The protein below binds the small molecule below.
Small molecule (SMILES): CCCCn1c(Cc2cccc(OC)c2)nc2c(N)ncnc21

Binding-site contacts:
Ligand atom C7 contacts residue VAL150 of chain 1.A at 3.6 Å (hydrophobic).
Ligand atom C7 contacts residue PHE138 of chain 1.A at 3.9 Å (hydrophobic).
Ligand atom C2 contacts residue LEU107 of chain 1.A at 4.1 Å (hydrophobic).
Ligand atom C11 contacts residue MET98 of chain 1.A at 4.0 Å (hydrophobic).
Ligand atom C14 contacts residue ALA55 of chain 1.A at 3.5 Å (hydrophobic).
Ligand atom C5 contacts residue MET98 of chain 1.A at 3.9 Å (hydrophobic).
Ligand atom C13 contacts residue ASP93 of chain 1.A at 3.9 Å.
Ligand atom C13 contacts residue ASN51 of chain 1.A at 4.1 Å.
Ligand atom O1 contacts residue PHE138 of chain 1.A at 3.9 Å.
Ligand atom C4 contacts residue PHE138 of chain 1.A at 3.9 Å (hydrophobic).
Ligand atom O1 contacts residue MET98 of chain 1.A at 3.8 Å.
Ligand atom C13 contacts residue THR184 of chain 1.A at 4.0 Å.
Ligand atom C2 contacts residue TYR139 of chain 1.A at 3.7 Å (hydrophobic).
Ligand atom C14 contacts residue GLY97 of chain 1.A at 3.9 Å.
Ligand atom N2 contacts residue MET98 of chain 1.A at 3.7 Å.
Ligand atom C16 contacts residue LEU107 of chain 1.A at 3.8 Å (hydrophobic).
Ligand atom C9 contacts residue ASN51 of chain 1.A at 3.4 Å.
Ligand atom N5 contacts residue ASP93 of chain 1.A at 2.9 Å (salt-bridge).
Ligand atom C7 contacts residue TRP162 of chain 1.A at 3.3 Å (hydrophobic).
Ligand atom N5 contacts residue SER52 of chain 1.A at 4.0 Å.
Ligand atom C9 contacts residue PHE138 of chain 1.A at 3.7 Å (hydrophobic).
Ligand atom C5 contacts residue PHE138 of chain 1.A at 3.6 Å (hydrophobic).
Ligand atom C15 contacts residue LEU107 of chain 1.A at 3.5 Å (hydrophobic).
Ligand atom O1 contacts residue VAL150 of chain 1.A at 3.8 Å.
Ligand atom C3 contacts residue LEU107 of chain 1.A at 4.0 Å (hydrophobic).
Ligand atom C1 contacts residue PHE138 of chain 1.A at 3.5 Å (hydrophobic).
Ligand atom C6 contacts residue PHE138 of chain 1.A at 3.6 Å (hydrophobic).
Ligand atom N5 contacts residue THR184 of chain 1.A at 3.8 Å.
Ligand atom C2 contacts residue PHE138 of chain 1.A at 3.7 Å (hydrophobic).
Ligand atom C3 contacts residue PHE138 of chain 1.A at 3.7 Å (hydrophobic).
Ligand atom C13 contacts residue ALA55 of chain 1.A at 4.0 Å (hydrophobic).
Ligand atom C14 contacts residue MET98 of chain 1.A at 4.0 Å (hydrophobic).
Ligand atom C12 contacts residue MET98 of chain 1.A at 3.6 Å (hydrophobic).
Ligand atom N3 contacts residue THR184 of chain 1.A at 3.5 Å (h-bond).
Ligand atom C15 contacts residue MET98 of chain 1.A at 3.9 Å (hydrophobic).
Ligand atom C10 contacts residue ASN51 of chain 1.A at 3.9 Å.
Ligand atom N4 contacts residue MET98 of chain 1.A at 3.5 Å.
Ligand atom C7 contacts residue LEU103 of chain 1.A at 3.8 Å (hydrophobic).
Ligand atom N1 contacts residue ASN51 of chain 1.A at 3.6 Å.
Ligand atom N3 contacts residue ALA55 of chain 1.A at 3.2 Å.

Sequence of chain 1.A:
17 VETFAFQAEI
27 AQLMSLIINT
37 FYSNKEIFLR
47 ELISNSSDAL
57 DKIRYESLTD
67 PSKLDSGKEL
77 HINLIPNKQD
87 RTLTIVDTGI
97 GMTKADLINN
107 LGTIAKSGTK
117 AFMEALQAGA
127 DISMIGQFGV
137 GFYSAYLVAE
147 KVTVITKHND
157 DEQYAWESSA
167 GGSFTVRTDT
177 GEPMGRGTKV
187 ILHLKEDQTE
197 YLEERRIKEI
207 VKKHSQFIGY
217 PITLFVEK